Binding-site contacts:
Ligand atom C2 contacts residue ASN2251 of chain 1.B at 2.4 Å.
Ligand atom C3 contacts residue ASN2251 of chain 1.B at 3.7 Å.
Ligand atom C4 contacts residue ASN2251 of chain 1.B at 4.2 Å.
Ligand atom C5 contacts residue ASN2251 of chain 1.B at 3.6 Å.
Ligand atom O5 contacts residue ASN2251 of chain 1.B at 2.4 Å (h-bond).
Ligand atom C8 contacts residue HIS2249 of chain 1.B at 3.7 Å.
Ligand atom C1 contacts residue ASN2251 of chain 1.B at 1.4 Å.
Ligand atom N2 contacts residue ASN2251 of chain 1.B at 2.7 Å (h-bond).
Ligand atom O7 contacts residue ASN2251 of chain 1.B at 3.5 Å (h-bond).
Ligand atom C8 contacts residue ASN2251 of chain 1.B at 4.2 Å.
Ligand atom C7 contacts residue ASN2251 of chain 1.B at 3.2 Å.

Sequence of chain 1.B:
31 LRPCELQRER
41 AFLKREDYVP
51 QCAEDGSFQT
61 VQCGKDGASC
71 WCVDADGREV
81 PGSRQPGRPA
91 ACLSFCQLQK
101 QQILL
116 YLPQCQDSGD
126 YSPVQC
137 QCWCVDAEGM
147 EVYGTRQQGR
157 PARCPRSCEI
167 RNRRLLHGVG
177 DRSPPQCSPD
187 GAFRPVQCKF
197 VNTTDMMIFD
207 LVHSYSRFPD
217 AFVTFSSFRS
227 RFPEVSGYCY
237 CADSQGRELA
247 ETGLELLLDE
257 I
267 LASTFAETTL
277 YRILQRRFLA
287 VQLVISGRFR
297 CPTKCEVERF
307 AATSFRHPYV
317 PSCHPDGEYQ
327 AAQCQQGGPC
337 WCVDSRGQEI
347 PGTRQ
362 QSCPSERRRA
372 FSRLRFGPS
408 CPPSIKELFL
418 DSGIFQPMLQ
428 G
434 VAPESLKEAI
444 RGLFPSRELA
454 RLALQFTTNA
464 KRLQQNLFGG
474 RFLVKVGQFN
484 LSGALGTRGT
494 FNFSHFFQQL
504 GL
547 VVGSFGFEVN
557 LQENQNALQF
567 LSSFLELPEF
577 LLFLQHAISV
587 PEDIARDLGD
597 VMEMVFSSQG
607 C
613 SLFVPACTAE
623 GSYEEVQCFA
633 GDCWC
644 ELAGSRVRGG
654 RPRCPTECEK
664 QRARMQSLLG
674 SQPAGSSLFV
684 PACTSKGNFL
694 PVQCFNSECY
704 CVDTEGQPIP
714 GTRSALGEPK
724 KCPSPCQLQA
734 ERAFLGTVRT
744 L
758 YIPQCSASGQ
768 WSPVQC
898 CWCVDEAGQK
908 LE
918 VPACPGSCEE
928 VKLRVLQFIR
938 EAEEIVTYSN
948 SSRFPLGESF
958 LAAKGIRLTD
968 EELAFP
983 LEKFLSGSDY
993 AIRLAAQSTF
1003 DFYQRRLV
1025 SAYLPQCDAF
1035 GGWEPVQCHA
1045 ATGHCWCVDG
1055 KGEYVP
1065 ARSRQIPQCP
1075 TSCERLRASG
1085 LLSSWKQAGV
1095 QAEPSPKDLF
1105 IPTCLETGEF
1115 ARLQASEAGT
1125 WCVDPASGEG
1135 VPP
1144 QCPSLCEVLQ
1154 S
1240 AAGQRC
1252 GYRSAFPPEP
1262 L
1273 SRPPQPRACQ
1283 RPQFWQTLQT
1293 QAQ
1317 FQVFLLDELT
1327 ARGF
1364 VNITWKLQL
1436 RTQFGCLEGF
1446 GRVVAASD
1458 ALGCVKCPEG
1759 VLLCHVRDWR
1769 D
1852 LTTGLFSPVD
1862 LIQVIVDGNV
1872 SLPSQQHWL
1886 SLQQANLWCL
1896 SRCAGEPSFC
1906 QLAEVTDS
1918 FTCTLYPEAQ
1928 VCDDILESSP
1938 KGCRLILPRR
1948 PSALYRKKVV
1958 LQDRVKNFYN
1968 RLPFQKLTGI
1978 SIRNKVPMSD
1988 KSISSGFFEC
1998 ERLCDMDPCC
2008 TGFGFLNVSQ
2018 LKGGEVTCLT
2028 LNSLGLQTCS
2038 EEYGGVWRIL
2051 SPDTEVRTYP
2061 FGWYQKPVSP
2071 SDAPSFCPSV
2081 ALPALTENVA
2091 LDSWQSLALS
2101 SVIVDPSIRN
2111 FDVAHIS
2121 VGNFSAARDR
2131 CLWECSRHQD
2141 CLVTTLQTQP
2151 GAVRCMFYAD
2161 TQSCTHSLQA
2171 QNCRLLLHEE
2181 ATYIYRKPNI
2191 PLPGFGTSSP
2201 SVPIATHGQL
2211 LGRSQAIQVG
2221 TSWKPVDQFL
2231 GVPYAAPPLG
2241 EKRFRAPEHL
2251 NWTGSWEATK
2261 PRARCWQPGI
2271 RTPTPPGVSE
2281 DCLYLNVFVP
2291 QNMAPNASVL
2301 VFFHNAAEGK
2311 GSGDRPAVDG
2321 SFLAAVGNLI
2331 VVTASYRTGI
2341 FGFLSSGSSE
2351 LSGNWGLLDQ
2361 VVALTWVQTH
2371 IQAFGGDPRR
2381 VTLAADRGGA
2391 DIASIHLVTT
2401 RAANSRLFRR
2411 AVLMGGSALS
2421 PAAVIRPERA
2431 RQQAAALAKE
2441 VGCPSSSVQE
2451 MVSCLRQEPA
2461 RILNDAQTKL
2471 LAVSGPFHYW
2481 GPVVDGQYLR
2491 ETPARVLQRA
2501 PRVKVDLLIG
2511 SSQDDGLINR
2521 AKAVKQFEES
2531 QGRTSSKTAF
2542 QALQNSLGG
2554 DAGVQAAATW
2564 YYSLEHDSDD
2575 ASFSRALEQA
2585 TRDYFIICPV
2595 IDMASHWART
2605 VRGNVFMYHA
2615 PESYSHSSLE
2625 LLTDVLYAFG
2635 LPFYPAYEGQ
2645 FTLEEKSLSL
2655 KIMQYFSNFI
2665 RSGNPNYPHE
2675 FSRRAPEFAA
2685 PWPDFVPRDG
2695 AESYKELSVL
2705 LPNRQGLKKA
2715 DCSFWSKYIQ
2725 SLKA

This protein binds this small molecule.
Small molecule (SMILES): CC(=O)N[C@@H]1[C@@H](O)[C@H](O)[C@@H](CO)O[C@H]1O